Sequence of chain 1.B:
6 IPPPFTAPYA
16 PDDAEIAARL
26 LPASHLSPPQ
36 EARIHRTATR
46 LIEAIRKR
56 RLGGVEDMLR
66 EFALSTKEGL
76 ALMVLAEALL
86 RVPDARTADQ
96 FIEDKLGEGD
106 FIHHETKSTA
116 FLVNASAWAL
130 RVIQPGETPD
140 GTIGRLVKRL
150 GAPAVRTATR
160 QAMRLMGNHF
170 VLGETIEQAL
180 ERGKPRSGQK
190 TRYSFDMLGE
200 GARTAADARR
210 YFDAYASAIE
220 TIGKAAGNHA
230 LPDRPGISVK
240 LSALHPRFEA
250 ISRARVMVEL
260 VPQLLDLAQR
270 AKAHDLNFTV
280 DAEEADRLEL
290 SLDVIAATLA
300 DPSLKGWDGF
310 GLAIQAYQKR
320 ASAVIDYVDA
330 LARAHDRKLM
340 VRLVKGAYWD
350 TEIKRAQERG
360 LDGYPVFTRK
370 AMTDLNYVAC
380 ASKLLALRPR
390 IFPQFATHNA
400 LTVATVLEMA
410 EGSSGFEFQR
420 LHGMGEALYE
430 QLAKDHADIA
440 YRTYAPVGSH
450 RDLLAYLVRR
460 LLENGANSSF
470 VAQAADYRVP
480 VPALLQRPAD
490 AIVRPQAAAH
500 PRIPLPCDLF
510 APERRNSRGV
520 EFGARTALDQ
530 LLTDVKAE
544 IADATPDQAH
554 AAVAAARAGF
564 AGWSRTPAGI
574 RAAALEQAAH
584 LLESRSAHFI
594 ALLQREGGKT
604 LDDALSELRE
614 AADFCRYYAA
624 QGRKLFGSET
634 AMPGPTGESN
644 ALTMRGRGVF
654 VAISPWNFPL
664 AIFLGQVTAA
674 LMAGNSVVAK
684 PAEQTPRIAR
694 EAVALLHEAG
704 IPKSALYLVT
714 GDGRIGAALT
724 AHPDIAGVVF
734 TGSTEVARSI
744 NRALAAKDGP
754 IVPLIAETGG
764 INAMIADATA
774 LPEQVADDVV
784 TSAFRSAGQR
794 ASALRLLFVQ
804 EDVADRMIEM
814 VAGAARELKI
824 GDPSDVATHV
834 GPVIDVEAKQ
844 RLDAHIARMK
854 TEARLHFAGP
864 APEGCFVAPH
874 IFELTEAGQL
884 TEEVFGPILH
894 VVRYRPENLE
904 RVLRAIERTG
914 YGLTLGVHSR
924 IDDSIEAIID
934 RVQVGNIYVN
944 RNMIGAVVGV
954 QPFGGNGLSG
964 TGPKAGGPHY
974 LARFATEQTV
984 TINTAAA

The protein below binds the small molecule below.
Small molecule (SMILES): O=C(O)[C@@H]1CCCN1

Binding-site contacts:
Ligand atom C contacts residue SER736 of chain 1.B at 4.3 Å.
Ligand atom CB contacts residue TRP659 of chain 1.B at 3.6 Å (hydrophobic).
Ligand atom C contacts residue PHE888 of chain 1.B at 4.4 Å (hydrophobic).
Ligand atom O contacts residue ASN660 of chain 1.B at 3.0 Å (h-bond).
Ligand atom N contacts residue GLU886 of chain 1.B at 4.4 Å.
Ligand atom CB contacts residue ASN660 of chain 1.B at 4.2 Å.
Ligand atom C contacts residue GLY735 of chain 1.B at 4.0 Å.
Ligand atom O contacts residue GLY735 of chain 1.B at 4.0 Å.
Ligand atom CB contacts residue SO41 of chain 1.Z at 3.5 Å.
Ligand atom CG contacts residue PHE888 of chain 1.B at 3.7 Å (hydrophobic).
Ligand atom CD contacts residue PHE888 of chain 1.B at 4.4 Å (hydrophobic).
Ligand atom CG contacts residue TRP659 of chain 1.B at 4.1 Å (hydrophobic).
Ligand atom OXT contacts residue GLY735 of chain 1.B at 3.4 Å.
Ligand atom OXT contacts residue PHE888 of chain 1.B at 4.3 Å.
Ligand atom C contacts residue ASN660 of chain 1.B at 4.0 Å.
Ligand atom OXT contacts residue SER736 of chain 1.B at 3.9 Å.
Ligand atom O contacts residue PHE888 of chain 1.B at 4.3 Å.
Ligand atom CA contacts residue SO41 of chain 1.Z at 3.6 Å.
Ligand atom CB contacts residue PHE888 of chain 1.B at 3.7 Å (hydrophobic).
Ligand atom CG contacts residue SO41 of chain 1.Z at 3.5 Å.
Ligand atom O contacts residue PRO658 of chain 1.B at 3.7 Å.
Ligand atom OXT contacts residue GLU886 of chain 1.B at 4.4 Å.
Ligand atom CD contacts residue SO41 of chain 1.Z at 3.8 Å.
Ligand atom N contacts residue SO41 of chain 1.Z at 4.0 Å.
Ligand atom N contacts residue SER736 of chain 1.B at 3.9 Å.